A protein and the small-molecule ligand that binds it are described below.
Small molecule (SMILES): OC[C@H]1O[C@@H](O)[C@@H](O)[C@@H](O)[C@@H]1O

Sequence of chain 1.P:
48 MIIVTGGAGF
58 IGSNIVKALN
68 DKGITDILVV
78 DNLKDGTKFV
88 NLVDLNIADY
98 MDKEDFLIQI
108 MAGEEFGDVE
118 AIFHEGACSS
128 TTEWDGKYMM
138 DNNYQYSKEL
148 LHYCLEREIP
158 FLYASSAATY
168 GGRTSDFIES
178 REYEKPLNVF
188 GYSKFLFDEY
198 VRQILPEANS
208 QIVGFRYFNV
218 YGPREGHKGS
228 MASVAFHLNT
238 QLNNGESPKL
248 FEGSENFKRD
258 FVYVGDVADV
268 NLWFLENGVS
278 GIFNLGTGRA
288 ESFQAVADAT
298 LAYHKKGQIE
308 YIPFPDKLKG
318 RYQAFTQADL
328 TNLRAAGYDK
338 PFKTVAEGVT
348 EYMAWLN

Binding-site contacts:
Ligand atom C3 contacts residue SER126 of chain 1.P at 3.2 Å.
Ligand atom O2 contacts residue LYS225 of chain 1.P at 3.5 Å (salt-bridge).
Ligand atom C3 contacts residue LYS225 of chain 1.P at 3.7 Å.
Ligand atom O2 contacts residue MET228 of chain 1.P at 3.3 Å (h-bond).
Ligand atom O5 contacts residue THR128 of chain 1.P at 4.3 Å.
Ligand atom O2 contacts residue NAP1 of chain 1.MB at 3.6 Å.
Ligand atom C4 contacts residue NAP1 of chain 1.MB at 3.7 Å.
Ligand atom C2 contacts residue LYS225 of chain 1.P at 4.1 Å.
Ligand atom C5 contacts residue SER126 of chain 1.P at 4.5 Å.
Ligand atom C6 contacts residue PHE187 of chain 1.P at 3.9 Å (hydrophobic).
Ligand atom C2 contacts residue MET228 of chain 1.P at 3.6 Å (hydrophobic).
Ligand atom C5 contacts residue PHE187 of chain 1.P at 4.2 Å (hydrophobic).
Ligand atom C6 contacts residue ADP1 of chain 1.NB at 4.4 Å.
Ligand atom O3 contacts residue MET228 of chain 1.P at 3.8 Å.
Ligand atom C5 contacts residue NAP1 of chain 1.MB at 4.0 Å.
Ligand atom C2 contacts residue ADP1 of chain 1.NB at 2.4 Å.
Ligand atom O6 contacts residue SER163 of chain 1.P at 3.3 Å (h-bond).
Ligand atom C5 contacts residue THR128 of chain 1.P at 3.9 Å.
Ligand atom O5 contacts residue NAP1 of chain 1.MB at 4.4 Å.
Ligand atom C3 contacts residue ADP1 of chain 1.NB at 3.7 Å.
Ligand atom O6 contacts residue ADP1 of chain 1.NB at 3.5 Å (h-bond).
Ligand atom C4 contacts residue ADP1 of chain 1.NB at 4.1 Å.
Ligand atom C1 contacts residue ADP1 of chain 1.NB at 1.4 Å.
Ligand atom C1 contacts residue THR128 of chain 1.P at 4.2 Å.
Ligand atom C4 contacts residue SER126 of chain 1.P at 3.7 Å.
Ligand atom O6 contacts residue NAP1 of chain 1.MB at 3.5 Å.
Ligand atom C5 contacts residue ADP1 of chain 1.NB at 3.6 Å.
Ligand atom C6 contacts residue NAP1 of chain 1.MB at 3.2 Å.
Ligand atom O4 contacts residue NAP1 of chain 1.MB at 3.7 Å.
Ligand atom O2 contacts residue ADP1 of chain 1.NB at 2.6 Å (h-bond).
Ligand atom O6 contacts residue PHE215 of chain 1.P at 4.1 Å.
Ligand atom C6 contacts residue SER163 of chain 1.P at 3.3 Å.
Ligand atom C3 contacts residue MET228 of chain 1.P at 4.2 Å (hydrophobic).
Ligand atom O4 contacts residue SER126 of chain 1.P at 2.9 Å (h-bond).
Ligand atom O3 contacts residue NAP1 of chain 1.MB at 4.4 Å.
Ligand atom O5 contacts residue ADP1 of chain 1.NB at 2.3 Å (h-bond).
Ligand atom O4 contacts residue PHE187 of chain 1.P at 3.6 Å.
Ligand atom O3 contacts residue SER126 of chain 1.P at 3.2 Å (h-bond).
Ligand atom C4 contacts residue LYS225 of chain 1.P at 4.3 Å.
Ligand atom O3 contacts residue LYS225 of chain 1.P at 2.5 Å (salt-bridge).